Sequence of chain 1.D:
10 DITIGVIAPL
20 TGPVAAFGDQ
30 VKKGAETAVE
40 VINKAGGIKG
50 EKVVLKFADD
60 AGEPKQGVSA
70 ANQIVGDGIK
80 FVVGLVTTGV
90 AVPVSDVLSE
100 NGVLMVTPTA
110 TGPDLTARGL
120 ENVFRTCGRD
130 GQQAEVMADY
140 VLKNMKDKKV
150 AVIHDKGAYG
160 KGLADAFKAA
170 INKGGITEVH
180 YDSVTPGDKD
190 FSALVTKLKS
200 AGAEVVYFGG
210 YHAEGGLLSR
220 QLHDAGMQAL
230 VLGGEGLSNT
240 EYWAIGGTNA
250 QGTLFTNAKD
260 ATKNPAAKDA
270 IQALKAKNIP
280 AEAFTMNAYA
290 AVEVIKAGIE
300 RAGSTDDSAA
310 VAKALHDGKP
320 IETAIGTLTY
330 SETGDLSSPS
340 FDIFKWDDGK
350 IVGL

Binding-site contacts:
Ligand atom C contacts residue THR110 of chain 1.D at 4.0 Å.
Ligand atom C contacts residue THR87 of chain 1.D at 3.5 Å.
Ligand atom CA contacts residue TYR210 of chain 1.D at 3.9 Å (hydrophobic).
Ligand atom O contacts residue THR110 of chain 1.D at 3.0 Å (h-bond).
Ligand atom CD2 contacts residue TYR210 of chain 1.D at 3.8 Å (hydrophobic).
Ligand atom CG contacts residue PHE283 of chain 1.D at 3.7 Å (hydrophobic).
Ligand atom CD2 contacts residue GLY235 of chain 1.D at 3.4 Å.
Ligand atom O contacts residue THR108 of chain 1.D at 3.8 Å.
Ligand atom CD2 contacts residue PHE283 of chain 1.D at 3.8 Å (hydrophobic).
Ligand atom CB contacts residue TYR210 of chain 1.D at 4.1 Å (hydrophobic).
Ligand atom N contacts residue TYR158 of chain 1.D at 3.4 Å.
Ligand atom C contacts residue THR86 of chain 1.D at 4.1 Å.
Ligand atom N contacts residue GLU234 of chain 1.D at 2.8 Å (salt-bridge).
Ligand atom CG contacts residue GLU234 of chain 1.D at 3.3 Å.
Ligand atom C contacts residue TYR158 of chain 1.D at 3.3 Å (hydrophobic).
Ligand atom OXT contacts residue THR87 of chain 1.D at 3.0 Å (h-bond).
Ligand atom CD1 contacts residue THR108 of chain 1.D at 3.9 Å.
Ligand atom OXT contacts residue TYR158 of chain 1.D at 3.2 Å.
Ligand atom CA contacts residue GLU234 of chain 1.D at 3.8 Å.
Ligand atom CA contacts residue THR110 of chain 1.D at 4.1 Å.
Ligand atom CA contacts residue THR108 of chain 1.D at 3.8 Å.
Ligand atom CD1 contacts residue PHE283 of chain 1.D at 3.5 Å (hydrophobic).
Ligand atom CD2 contacts residue PHE26 of chain 1.D at 4.0 Å (hydrophobic).
Ligand atom CA contacts residue TYR158 of chain 1.D at 3.6 Å (hydrophobic).
Ligand atom CB contacts residue GLU234 of chain 1.D at 4.0 Å.
Ligand atom OXT contacts residue TYR210 of chain 1.D at 2.5 Å (h-bond).
Ligand atom CD2 contacts residue GLU234 of chain 1.D at 3.2 Å.
Ligand atom CG contacts residue THR108 of chain 1.D at 3.8 Å.
Ligand atom O contacts residue TYR158 of chain 1.D at 3.5 Å.
Ligand atom CD1 contacts residue PHE26 of chain 1.D at 3.5 Å (hydrophobic).
Ligand atom CD1 contacts residue VAL85 of chain 1.D at 3.9 Å (hydrophobic).
Ligand atom O contacts residue GLY111 of chain 1.D at 4.0 Å.
Ligand atom C contacts residue TYR210 of chain 1.D at 3.6 Å (hydrophobic).
Ligand atom N contacts residue THR110 of chain 1.D at 3.0 Å (h-bond).
Ligand atom O contacts residue ALA109 of chain 1.D at 3.4 Å.
Ligand atom CB contacts residue VAL85 of chain 1.D at 3.3 Å (hydrophobic).
Ligand atom N contacts residue THR108 of chain 1.D at 3.0 Å (h-bond).
Ligand atom O contacts residue THR87 of chain 1.D at 2.7 Å (h-bond).
Ligand atom OXT contacts residue THR86 of chain 1.D at 3.5 Å.
Ligand atom CB contacts residue THR108 of chain 1.D at 3.5 Å.

This protein binds this small molecule.
Small molecule (SMILES): CC(C)C[C@H](N)C(=O)O